Binding-site contacts:
Ligand atom C2 contacts residue CYS331 of chain 1.E at 3.3 Å (hydrophobic).
Ligand atom O1P contacts residue SER329 of chain 1.E at 2.6 Å (h-bond).
Ligand atom O6 contacts residue GLY442 of chain 1.E at 3.5 Å.
Ligand atom O3' contacts residue ASP364 of chain 1.E at 2.5 Å (salt-bridge).
Ligand atom C8 contacts residue MET70 of chain 1.E at 3.5 Å (hydrophobic).
Ligand atom N3 contacts residue CYS331 of chain 1.E at 3.6 Å.
Ligand atom C3' contacts residue SER68 of chain 1.E at 3.3 Å.
Ligand atom P contacts residue SER388 of chain 1.E at 3.6 Å.
Ligand atom C6 contacts residue GLN441 of chain 1.E at 3.6 Å.
Ligand atom O6 contacts residue SER416 of chain 1.E at 3.6 Å (h-bond).
Ligand atom C2 contacts residue THR333 of chain 1.E at 3.6 Å.
Ligand atom C4' contacts residue ASP364 of chain 1.E at 3.4 Å.
Ligand atom O1P contacts residue TYR411 of chain 1.E at 2.6 Å (h-bond).
Ligand atom O6 contacts residue GLN441 of chain 1.E at 3.7 Å.
Ligand atom O1P contacts residue SER388 of chain 1.E at 2.8 Å (h-bond).
Ligand atom O6 contacts residue GLY413 of chain 1.E at 3.4 Å.
Ligand atom O2P contacts residue SER388 of chain 1.E at 3.4 Å (h-bond).
Ligand atom C6 contacts residue GLY415 of chain 1.E at 3.6 Å.
Ligand atom O6 contacts residue MET414 of chain 1.E at 3.3 Å (h-bond).
Ligand atom N1 contacts residue GLN441 of chain 1.E at 2.8 Å (h-bond).
Ligand atom N7 contacts residue GLY413 of chain 1.E at 3.4 Å.
Ligand atom O3P contacts residue GLY366 of chain 1.E at 2.9 Å (h-bond).
Ligand atom O2P contacts residue GLY387 of chain 1.E at 2.8 Å (h-bond).
Ligand atom C3' contacts residue ASP364 of chain 1.E at 3.4 Å.
Ligand atom O3P contacts residue GLY328 of chain 1.E at 3.3 Å.
Ligand atom N7 contacts residue MET414 of chain 1.E at 3.0 Å (h-bond).
Ligand atom O3' contacts residue ARG322 of chain 1.E at 3.6 Å.
Ligand atom C2 contacts residue GLN441 of chain 1.E at 3.6 Å.
Ligand atom O5' contacts residue GLY328 of chain 1.E at 3.4 Å.
Ligand atom O5' contacts residue GLY365 of chain 1.E at 3.4 Å.
Ligand atom P contacts residue TYR411 of chain 1.E at 3.7 Å.
Ligand atom C5' contacts residue MET70 of chain 1.E at 3.7 Å (hydrophobic).
Ligand atom O2' contacts residue ASP364 of chain 1.E at 2.6 Å (salt-bridge).
Ligand atom O2' contacts residue ARG322 of chain 1.E at 3.4 Å (salt-bridge).
Ligand atom C2' contacts residue ASP364 of chain 1.E at 3.6 Å.
Ligand atom O3P contacts residue SER329 of chain 1.E at 2.9 Å (h-bond).
Ligand atom P contacts residue SER329 of chain 1.E at 3.7 Å.
Ligand atom O6 contacts residue GLY415 of chain 1.E at 2.8 Å (h-bond).
Ligand atom O3' contacts residue SER68 of chain 1.E at 2.6 Å (h-bond).
Ligand atom O3P contacts residue SER388 of chain 1.E at 3.7 Å.

Sequence of chain 1.E:
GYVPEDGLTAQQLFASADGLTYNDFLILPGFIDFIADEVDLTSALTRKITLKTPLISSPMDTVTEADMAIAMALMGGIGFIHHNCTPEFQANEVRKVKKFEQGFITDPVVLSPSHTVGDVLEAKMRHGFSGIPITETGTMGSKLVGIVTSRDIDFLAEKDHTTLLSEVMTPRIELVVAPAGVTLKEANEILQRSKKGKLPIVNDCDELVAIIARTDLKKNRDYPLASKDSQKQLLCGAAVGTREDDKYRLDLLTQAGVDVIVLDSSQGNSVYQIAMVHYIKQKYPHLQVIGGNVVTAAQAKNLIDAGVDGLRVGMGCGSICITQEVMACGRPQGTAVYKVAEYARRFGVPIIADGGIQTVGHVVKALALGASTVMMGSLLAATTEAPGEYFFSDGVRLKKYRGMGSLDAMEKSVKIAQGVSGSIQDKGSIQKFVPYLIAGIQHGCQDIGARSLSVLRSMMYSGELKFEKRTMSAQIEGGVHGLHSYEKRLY

The protein below binds the small molecule below.
Small molecule (SMILES): O=c1[nH]cnc2c1ncn2[C@@H]1O[C@H](COP(=O)(O)O)[C@@H](O)[C@H]1O